Binding-site contacts:
Ligand atom C6 contacts residue THR37 of chain 1.A at 4.0 Å.
Ligand atom C8 contacts residue GLN322 of chain 1.A at 3.3 Å.
Ligand atom C7 contacts residue GLN322 of chain 1.A at 3.9 Å.
Ligand atom C8 contacts residue ASN35 of chain 1.A at 4.4 Å.
Ligand atom C2 contacts residue ASN35 of chain 1.A at 2.4 Å.
Ligand atom O5 contacts residue ASN40 of chain 1.A at 4.0 Å.
Ligand atom N2 contacts residue ASN35 of chain 1.A at 2.9 Å (h-bond).
Ligand atom O5 contacts residue THR37 of chain 1.A at 3.8 Å.
Ligand atom C1 contacts residue ASN35 of chain 1.A at 1.4 Å.
Ligand atom N2 contacts residue GLN322 of chain 1.A at 4.4 Å.
Ligand atom C3 contacts residue ASN35 of chain 1.A at 3.8 Å.
Ligand atom O7 contacts residue ASN35 of chain 1.A at 3.2 Å (h-bond).
Ligand atom C1 contacts residue THR37 of chain 1.A at 4.4 Å.
Ligand atom O6 contacts residue GLU39 of chain 1.A at 2.8 Å (salt-bridge).
Ligand atom C5 contacts residue THR37 of chain 1.A at 4.2 Å.
Ligand atom O7 contacts residue GLN322 of chain 1.A at 4.4 Å.
Ligand atom C5 contacts residue ASN35 of chain 1.A at 3.6 Å.
Ligand atom O5 contacts residue ASN35 of chain 1.A at 2.3 Å (h-bond).
Ligand atom C4 contacts residue ASN35 of chain 1.A at 4.2 Å.
Ligand atom C7 contacts residue ASN35 of chain 1.A at 3.3 Å.
Ligand atom O6 contacts residue THR37 of chain 1.A at 3.5 Å.
Ligand atom C6 contacts residue GLU39 of chain 1.A at 3.1 Å.

The small molecule below binds the protein below.
Small molecule (SMILES): CC(=O)N[C@@H]1[C@@H](O)[C@H](O)[C@@H](CO)O[C@H]1O

Sequence of chain 1.A:
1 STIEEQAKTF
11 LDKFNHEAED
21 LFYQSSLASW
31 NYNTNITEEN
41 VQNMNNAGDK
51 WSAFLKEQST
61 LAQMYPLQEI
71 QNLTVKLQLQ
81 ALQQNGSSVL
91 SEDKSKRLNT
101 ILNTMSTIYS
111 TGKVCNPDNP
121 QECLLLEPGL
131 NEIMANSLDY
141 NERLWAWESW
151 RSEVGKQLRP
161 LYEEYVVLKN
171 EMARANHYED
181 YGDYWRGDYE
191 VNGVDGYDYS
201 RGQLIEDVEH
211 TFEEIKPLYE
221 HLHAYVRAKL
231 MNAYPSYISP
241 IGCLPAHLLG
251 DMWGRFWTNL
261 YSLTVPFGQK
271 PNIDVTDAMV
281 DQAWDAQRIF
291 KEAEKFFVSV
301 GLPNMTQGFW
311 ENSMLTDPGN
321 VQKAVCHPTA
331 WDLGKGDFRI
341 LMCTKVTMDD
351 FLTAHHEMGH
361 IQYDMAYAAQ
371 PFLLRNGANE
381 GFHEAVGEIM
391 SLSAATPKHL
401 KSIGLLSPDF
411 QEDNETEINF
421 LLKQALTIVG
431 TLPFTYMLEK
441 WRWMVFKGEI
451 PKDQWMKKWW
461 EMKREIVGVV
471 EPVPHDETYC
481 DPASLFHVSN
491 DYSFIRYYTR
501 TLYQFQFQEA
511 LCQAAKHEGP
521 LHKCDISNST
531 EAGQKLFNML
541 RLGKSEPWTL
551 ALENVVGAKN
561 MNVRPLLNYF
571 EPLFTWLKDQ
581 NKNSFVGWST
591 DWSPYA